Sequence of chain 1.A:
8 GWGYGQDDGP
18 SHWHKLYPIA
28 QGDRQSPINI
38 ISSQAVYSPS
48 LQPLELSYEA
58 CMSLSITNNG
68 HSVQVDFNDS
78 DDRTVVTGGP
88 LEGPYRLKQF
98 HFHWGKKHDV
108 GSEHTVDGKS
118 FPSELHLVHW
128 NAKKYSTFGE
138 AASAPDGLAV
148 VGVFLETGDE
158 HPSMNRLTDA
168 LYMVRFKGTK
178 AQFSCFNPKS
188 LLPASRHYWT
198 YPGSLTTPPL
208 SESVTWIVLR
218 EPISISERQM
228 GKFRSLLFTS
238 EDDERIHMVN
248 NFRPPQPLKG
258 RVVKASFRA

This protein binds this small molecule.
Small molecule (SMILES): CCC(=O)N(c1ccccc1)C1CCN(CCc2ccc(S(N)(=O)=O)cc2)CC1

Binding-site contacts:
Ligand atom C4 contacts residue LEU202 of chain 1.A at 3.9 Å (hydrophobic).
Ligand atom O1 contacts residue THR203 of chain 1.A at 2.9 Å (h-bond).
Ligand atom C22 contacts residue PRO206 of chain 1.A at 4.1 Å (hydrophobic).
Ligand atom O2 contacts residue VAL147 of chain 1.A at 3.8 Å.
Ligand atom O2 contacts residue VAL125 of chain 1.A at 3.8 Å.
Ligand atom C5 contacts residue LEU202 of chain 1.A at 3.9 Å (hydrophobic).
Ligand atom N1 contacts residue ZN1 of chain 1.B at 1.9 Å.
Ligand atom C6 contacts residue LEU202 of chain 1.A at 3.8 Å (hydrophobic).
Ligand atom S1 contacts residue THR203 of chain 1.A at 3.9 Å.
Ligand atom C2 contacts residue VAL125 of chain 1.A at 3.8 Å (hydrophobic).
Ligand atom C1 contacts residue LEU202 of chain 1.A at 3.8 Å (hydrophobic).
Ligand atom O2 contacts residue TRP213 of chain 1.A at 4.0 Å.
Ligand atom C13 contacts residue ALA139 of chain 1.A at 4.1 Å (hydrophobic).
Ligand atom O1 contacts residue TRP213 of chain 1.A at 3.6 Å.
Ligand atom N1 contacts residue HIS98 of chain 1.A at 3.2 Å (h-bond).
Ligand atom S1 contacts residue HIS123 of chain 1.A at 3.9 Å.
Ligand atom O2 contacts residue HIS98 of chain 1.A at 3.3 Å.
Ligand atom C6 contacts residue THR204 of chain 1.A at 3.4 Å.
Ligand atom O1 contacts residue ZN1 of chain 1.B at 4.1 Å.
Ligand atom C12 contacts residue PRO206 of chain 1.A at 3.8 Å (hydrophobic).
Ligand atom C2 contacts residue HIS98 of chain 1.A at 3.9 Å.
Ligand atom C5 contacts residue THR204 of chain 1.A at 3.2 Å.
Ligand atom N1 contacts residue THR203 of chain 1.A at 2.9 Å (h-bond).
Ligand atom S1 contacts residue ZN1 of chain 1.B at 3.0 Å.
Ligand atom O2 contacts residue HIS123 of chain 1.A at 3.4 Å (h-bond).
Ligand atom C2 contacts residue LEU202 of chain 1.A at 3.8 Å (hydrophobic).
Ligand atom S1 contacts residue HIS98 of chain 1.A at 3.9 Å.
Ligand atom N1 contacts residue HIS123 of chain 1.A at 3.4 Å (h-bond).
Ligand atom N1 contacts residue GLU110 of chain 1.A at 4.1 Å.
Ligand atom O2 contacts residue ZN1 of chain 1.B at 3.0 Å.
Ligand atom C3 contacts residue GLN96 of chain 1.A at 3.6 Å.
Ligand atom C9 contacts residue PHE135 of chain 1.A at 4.1 Å (hydrophobic).
Ligand atom C3 contacts residue LEU202 of chain 1.A at 3.8 Å (hydrophobic).
Ligand atom C1 contacts residue HIS98 of chain 1.A at 4.0 Å.
Ligand atom O1 contacts residue LEU202 of chain 1.A at 3.4 Å.
Ligand atom C20 contacts residue TYR24 of chain 1.A at 3.8 Å (hydrophobic).
Ligand atom C8 contacts residue LEU202 of chain 1.A at 4.0 Å (hydrophobic).
Ligand atom N1 contacts residue HIS100 of chain 1.A at 3.4 Å (h-bond).
Ligand atom C21 contacts residue PRO206 of chain 1.A at 4.1 Å (hydrophobic).
Ligand atom C8 contacts residue PHE135 of chain 1.A at 4.0 Å (hydrophobic).